This small molecule binds to this protein.
Small molecule (SMILES): CC(=O)N[C@@H]1[C@@H](O)[C@H](O)[C@@H](CO)O[C@H]1O

Sequence of chain 1.B:
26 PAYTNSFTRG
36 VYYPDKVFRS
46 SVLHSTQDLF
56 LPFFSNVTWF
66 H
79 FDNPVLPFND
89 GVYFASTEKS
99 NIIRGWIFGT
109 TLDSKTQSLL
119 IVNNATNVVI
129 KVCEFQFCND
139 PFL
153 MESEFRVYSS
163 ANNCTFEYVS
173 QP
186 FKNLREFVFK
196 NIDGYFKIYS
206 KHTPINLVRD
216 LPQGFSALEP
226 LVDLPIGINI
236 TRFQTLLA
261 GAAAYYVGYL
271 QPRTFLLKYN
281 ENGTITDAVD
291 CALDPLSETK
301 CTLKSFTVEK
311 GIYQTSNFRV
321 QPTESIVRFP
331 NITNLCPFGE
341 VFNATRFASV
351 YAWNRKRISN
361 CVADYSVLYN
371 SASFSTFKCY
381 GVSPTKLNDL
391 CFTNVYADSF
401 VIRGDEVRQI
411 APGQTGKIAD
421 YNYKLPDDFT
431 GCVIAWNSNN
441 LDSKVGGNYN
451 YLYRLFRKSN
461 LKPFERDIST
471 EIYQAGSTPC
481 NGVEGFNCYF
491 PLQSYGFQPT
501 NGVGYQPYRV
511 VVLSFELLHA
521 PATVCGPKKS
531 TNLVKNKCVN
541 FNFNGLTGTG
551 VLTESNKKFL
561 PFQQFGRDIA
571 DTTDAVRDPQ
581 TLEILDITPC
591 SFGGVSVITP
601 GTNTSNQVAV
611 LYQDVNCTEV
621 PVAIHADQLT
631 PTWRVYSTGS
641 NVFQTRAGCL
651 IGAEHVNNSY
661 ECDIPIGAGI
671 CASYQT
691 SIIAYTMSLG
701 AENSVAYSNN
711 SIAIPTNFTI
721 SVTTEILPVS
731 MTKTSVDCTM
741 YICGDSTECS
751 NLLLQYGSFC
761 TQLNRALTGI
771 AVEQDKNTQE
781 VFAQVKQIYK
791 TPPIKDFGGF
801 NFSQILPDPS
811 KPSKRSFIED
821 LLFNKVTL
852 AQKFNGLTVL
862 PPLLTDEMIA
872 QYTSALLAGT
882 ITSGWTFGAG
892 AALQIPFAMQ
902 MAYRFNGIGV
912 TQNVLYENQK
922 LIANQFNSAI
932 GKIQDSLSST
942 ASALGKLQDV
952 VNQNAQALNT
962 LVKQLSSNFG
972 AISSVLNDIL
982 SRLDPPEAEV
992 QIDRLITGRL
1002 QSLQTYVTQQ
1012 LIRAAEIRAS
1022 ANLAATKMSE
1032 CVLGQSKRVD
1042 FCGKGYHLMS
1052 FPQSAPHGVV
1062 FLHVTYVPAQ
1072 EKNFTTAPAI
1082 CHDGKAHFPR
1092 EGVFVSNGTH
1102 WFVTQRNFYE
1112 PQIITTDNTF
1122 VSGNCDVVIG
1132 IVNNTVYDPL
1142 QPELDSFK

Binding-site contacts:
Ligand atom C3 contacts residue ASN343 of chain 1.B at 3.8 Å.
Ligand atom N2 contacts residue ASN343 of chain 1.B at 3.0 Å (h-bond).
Ligand atom O5 contacts residue ASN343 of chain 1.B at 2.4 Å (h-bond).
Ligand atom C7 contacts residue ASN343 of chain 1.B at 3.9 Å.
Ligand atom C2 contacts residue ASN343 of chain 1.B at 2.5 Å.
Ligand atom C1 contacts residue ASN343 of chain 1.B at 1.4 Å.
Ligand atom C8 contacts residue PHE342 of chain 1.B at 3.8 Å (hydrophobic).
Ligand atom C5 contacts residue ASN343 of chain 1.B at 3.7 Å.
Ligand atom O7 contacts residue ASN343 of chain 1.B at 4.3 Å.
Ligand atom C4 contacts residue ASN343 of chain 1.B at 4.2 Å.